Binding-site contacts:
Ligand atom O7 contacts residue ASN343 of chain 1.B at 4.2 Å.
Ligand atom C8 contacts residue PHE338 of chain 1.B at 3.7 Å (hydrophobic).
Ligand atom C5 contacts residue ASN343 of chain 1.B at 3.6 Å.
Ligand atom C3 contacts residue ASN343 of chain 1.B at 3.6 Å.
Ligand atom C8 contacts residue VAL367 of chain 1.B at 4.2 Å (hydrophobic).
Ligand atom O7 contacts residue GLY339 of chain 1.B at 3.8 Å.
Ligand atom O7 contacts residue VAL367 of chain 1.B at 3.6 Å.
Ligand atom C8 contacts residue LEU368 of chain 1.B at 4.1 Å (hydrophobic).
Ligand atom N2 contacts residue ASN343 of chain 1.B at 2.6 Å (h-bond).
Ligand atom O5 contacts residue ASN343 of chain 1.B at 2.4 Å (h-bond).
Ligand atom C4 contacts residue ASN343 of chain 1.B at 4.2 Å.
Ligand atom C2 contacts residue ASN343 of chain 1.B at 2.3 Å.
Ligand atom C7 contacts residue GLY339 of chain 1.B at 3.8 Å.
Ligand atom C8 contacts residue GLY339 of chain 1.B at 3.8 Å.
Ligand atom N2 contacts residue GLY339 of chain 1.B at 4.5 Å.
Ligand atom C7 contacts residue ASN343 of chain 1.B at 3.6 Å.
Ligand atom C7 contacts residue VAL367 of chain 1.B at 3.9 Å (hydrophobic).
Ligand atom O3 contacts residue VAL367 of chain 1.B at 3.3 Å.
Ligand atom C1 contacts residue ASN343 of chain 1.B at 1.3 Å.
Ligand atom C8 contacts residue PHE342 of chain 1.B at 3.7 Å (hydrophobic).

A protein and the small-molecule ligand that binds it are described below.
Small molecule (SMILES): CC(=O)N[C@@H]1[C@@H](O)[C@H](O)[C@@H](CO)O[C@H]1O

Sequence of chain 1.B:
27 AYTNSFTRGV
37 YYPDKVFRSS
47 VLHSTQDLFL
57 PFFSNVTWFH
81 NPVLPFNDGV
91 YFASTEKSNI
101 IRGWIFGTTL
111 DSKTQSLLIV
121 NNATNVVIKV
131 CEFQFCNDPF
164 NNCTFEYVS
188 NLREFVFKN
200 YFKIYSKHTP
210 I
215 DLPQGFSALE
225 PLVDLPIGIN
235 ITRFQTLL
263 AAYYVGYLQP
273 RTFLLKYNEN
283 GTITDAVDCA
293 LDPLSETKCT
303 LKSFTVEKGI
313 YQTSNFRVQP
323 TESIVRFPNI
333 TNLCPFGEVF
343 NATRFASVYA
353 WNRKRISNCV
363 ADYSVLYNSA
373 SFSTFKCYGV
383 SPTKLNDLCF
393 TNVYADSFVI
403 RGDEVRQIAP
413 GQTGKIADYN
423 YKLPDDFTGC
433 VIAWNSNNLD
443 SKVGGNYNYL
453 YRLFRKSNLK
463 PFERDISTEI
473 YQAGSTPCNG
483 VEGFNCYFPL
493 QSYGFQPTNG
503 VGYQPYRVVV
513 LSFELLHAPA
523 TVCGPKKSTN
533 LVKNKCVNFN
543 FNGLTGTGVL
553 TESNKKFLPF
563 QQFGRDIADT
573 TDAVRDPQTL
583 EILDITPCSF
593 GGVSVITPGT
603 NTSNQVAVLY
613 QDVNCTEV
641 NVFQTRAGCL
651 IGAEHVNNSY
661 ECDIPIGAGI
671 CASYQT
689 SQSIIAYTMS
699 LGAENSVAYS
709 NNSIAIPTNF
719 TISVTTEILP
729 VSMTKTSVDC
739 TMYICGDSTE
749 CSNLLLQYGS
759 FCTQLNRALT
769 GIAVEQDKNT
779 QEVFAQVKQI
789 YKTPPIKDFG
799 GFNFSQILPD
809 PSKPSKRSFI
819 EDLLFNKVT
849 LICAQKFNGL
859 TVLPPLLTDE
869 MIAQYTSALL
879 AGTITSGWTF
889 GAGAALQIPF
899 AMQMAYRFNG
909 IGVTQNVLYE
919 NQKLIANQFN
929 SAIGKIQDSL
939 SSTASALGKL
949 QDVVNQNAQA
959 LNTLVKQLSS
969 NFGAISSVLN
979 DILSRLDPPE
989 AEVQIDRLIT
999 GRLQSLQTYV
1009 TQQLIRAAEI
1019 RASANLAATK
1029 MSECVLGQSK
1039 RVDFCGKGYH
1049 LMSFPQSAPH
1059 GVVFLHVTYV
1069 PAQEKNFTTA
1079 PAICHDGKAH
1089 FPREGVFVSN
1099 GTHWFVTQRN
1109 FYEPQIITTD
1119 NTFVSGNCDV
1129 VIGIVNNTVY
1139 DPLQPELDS